Binding-site contacts:
Ligand atom C10 contacts residue ILE109 of chain 3.D at 3.7 Å (hydrophobic).
Ligand atom CD6 contacts residue PHE46 of chain 1.D at 3.8 Å (hydrophobic).
Ligand atom C4 contacts residue ILE109 of chain 3.D at 3.7 Å (hydrophobic).
Ligand atom C2' contacts residue THR1 of chain 1.D at 2.5 Å.
Ligand atom N3 contacts residue GLY48 of chain 1.D at 2.8 Å (h-bond).
Ligand atom O1' contacts residue GLY48 of chain 1.D at 3.1 Å (h-bond).
Ligand atom O2 contacts residue SER21 of chain 1.D at 2.8 Å (h-bond).
Ligand atom CS contacts residue LYS33 of chain 1.D at 3.8 Å.
Ligand atom C1' contacts residue GLY124 of chain 1.D at 3.5 Å.
Ligand atom C1' contacts residue THR1 of chain 1.D at 3.3 Å.
Ligand atom CA3 contacts residue THR1 of chain 1.D at 2.4 Å.
Ligand atom CB2 contacts residue GLY48 of chain 1.D at 3.3 Å.
Ligand atom CD1 contacts residue THR50 of chain 1.D at 3.3 Å.
Ligand atom CS contacts residue THR1 of chain 1.D at 1.4 Å.
Ligand atom N3 contacts residue THR1 of chain 1.D at 3.7 Å.
Ligand atom CA3 contacts residue GLY48 of chain 1.D at 3.8 Å.
Ligand atom O1 contacts residue THR50 of chain 1.D at 2.9 Å.
Ligand atom CD1 contacts residue ASP111 of chain 3.D at 3.1 Å.
Ligand atom CA2 contacts residue GLY48 of chain 1.D at 3.4 Å.
Ligand atom CA3 contacts residue GLN19 of chain 1.D at 3.7 Å.
Ligand atom O2 contacts residue VAL20 of chain 1.D at 3.7 Å.
Ligand atom CD5 contacts residue PHE46 of chain 1.D at 3.7 Å (hydrophobic).
Ligand atom CB3 contacts residue THR1 of chain 1.D at 3.0 Å.
Ligand atom CD1 contacts residue ILE109 of chain 3.D at 3.6 Å (hydrophobic).
Ligand atom C2 contacts residue SER21 of chain 1.D at 3.9 Å.
Ligand atom S contacts residue THR1 of chain 1.D at 3.6 Å.
Ligand atom CD5 contacts residue GLY48 of chain 1.D at 3.3 Å.
Ligand atom CD4 contacts residue SER21 of chain 1.D at 3.3 Å.
Ligand atom CG3 contacts residue GLY48 of chain 1.D at 3.5 Å.
Ligand atom C2 contacts residue GLY48 of chain 1.D at 3.5 Å.
Ligand atom N2 contacts residue SER21 of chain 1.D at 3.1 Å (h-bond).
Ligand atom CA3 contacts residue LYS33 of chain 1.D at 3.9 Å.
Ligand atom CB1 contacts residue VAL20 of chain 1.D at 3.8 Å (hydrophobic).
Ligand atom CD2 contacts residue ASP111 of chain 3.D at 3.8 Å.
Ligand atom CB3 contacts residue LYS33 of chain 1.D at 3.5 Å.
Ligand atom CD2 contacts residue MET27 of chain 1.D at 3.4 Å (hydrophobic).
Ligand atom CD5 contacts residue ALA47 of chain 1.D at 3.7 Å (hydrophobic).
Ligand atom CD1 contacts residue THR107 of chain 3.D at 3.6 Å.
Ligand atom O2' contacts residue SER125 of chain 1.D at 3.8 Å.
Ligand atom C1' contacts residue SER125 of chain 1.D at 3.0 Å.

Sequence of chain 3.D:
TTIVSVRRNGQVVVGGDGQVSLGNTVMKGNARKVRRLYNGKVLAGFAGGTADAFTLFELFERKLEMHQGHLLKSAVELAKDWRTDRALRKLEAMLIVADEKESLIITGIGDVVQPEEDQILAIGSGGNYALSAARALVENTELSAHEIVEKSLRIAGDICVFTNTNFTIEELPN

A small-molecule ligand and the protein it binds are described below.
Small molecule (SMILES): CC(C)C[C@@H](C=CS(C)(=O)=O)NC(=O)[C@H](CC(C)C)NC(=O)[C@H](CC(C)C)NC(=O)Cc1cc(I)c(O)c([N+](=O)[O-])c1

Sequence of chain 1.D:
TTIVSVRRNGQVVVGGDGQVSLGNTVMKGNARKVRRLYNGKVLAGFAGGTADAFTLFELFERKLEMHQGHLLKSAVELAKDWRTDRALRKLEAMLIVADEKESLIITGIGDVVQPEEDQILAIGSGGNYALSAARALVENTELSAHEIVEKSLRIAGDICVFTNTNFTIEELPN